The protein below binds the small molecule below.
Small molecule (SMILES): CSc1ccc2c(c1)[C@@H](N1CCN(C)CC1)Cc1ccccc1S2

Sequence of chain 1.C:
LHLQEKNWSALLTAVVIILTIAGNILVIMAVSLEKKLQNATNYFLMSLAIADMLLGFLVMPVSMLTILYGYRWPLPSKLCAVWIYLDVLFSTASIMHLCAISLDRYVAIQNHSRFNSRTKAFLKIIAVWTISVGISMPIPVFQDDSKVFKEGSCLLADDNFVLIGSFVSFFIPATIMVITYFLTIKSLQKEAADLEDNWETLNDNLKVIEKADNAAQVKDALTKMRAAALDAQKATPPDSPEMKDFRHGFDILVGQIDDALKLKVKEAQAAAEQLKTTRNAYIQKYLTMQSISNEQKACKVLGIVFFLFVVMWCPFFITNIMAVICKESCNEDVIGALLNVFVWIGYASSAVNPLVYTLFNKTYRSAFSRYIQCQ

Binding-site contacts:
Ligand atom C16 contacts residue TRP358 of chain 1.C at 3.4 Å (hydrophobic).
Ligand atom C8 contacts residue LEU190 of chain 1.C at 3.5 Å (hydrophobic).
Ligand atom C20 contacts residue PHE362 of chain 1.C at 3.7 Å (hydrophobic).
Ligand atom C11 contacts residue ASP116 of chain 1.C at 3.7 Å.
Ligand atom C3 contacts residue PHE362 of chain 1.C at 4.0 Å (hydrophobic).
Ligand atom C19 contacts residue PHE354 of chain 1.C at 4.0 Å (hydrophobic).
Ligand atom C15 contacts residue SER203 of chain 1.C at 3.9 Å.
Ligand atom C4 contacts residue SER200 of chain 1.C at 3.9 Å.
Ligand atom C1 contacts residue PHE362 of chain 1.C at 3.9 Å (hydrophobic).
Ligand atom C11 contacts residue TYR392 of chain 1.C at 3.7 Å (hydrophobic).
Ligand atom C19 contacts residue PHE362 of chain 1.C at 3.5 Å (hydrophobic).
Ligand atom C19 contacts residue TRP358 of chain 1.C at 3.7 Å (hydrophobic).
Ligand atom C16 contacts residue PHE362 of chain 1.C at 3.4 Å (hydrophobic).
Ligand atom C13 contacts residue THR121 of chain 1.C at 4.0 Å.
Ligand atom C17 contacts residue ASP116 of chain 1.C at 3.2 Å.
Ligand atom C2 contacts residue VAL117 of chain 1.C at 4.0 Å (hydrophobic).
Ligand atom C7 contacts residue PHE362 of chain 1.C at 3.6 Å (hydrophobic).
Ligand atom C4 contacts residue GLY199 of chain 1.C at 3.7 Å.
Ligand atom C20 contacts residue TRP358 of chain 1.C at 4.0 Å (hydrophobic).
Ligand atom C10 contacts residue PHE362 of chain 1.C at 3.3 Å (hydrophobic).
Ligand atom S2 contacts residue VAL117 of chain 1.C at 3.7 Å.
Ligand atom C13 contacts residue SER120 of chain 1.C at 3.6 Å.
Ligand atom C2 contacts residue PHE362 of chain 1.C at 3.8 Å (hydrophobic).
Ligand atom C8 contacts residue VAL196 of chain 1.C at 3.9 Å (hydrophobic).
Ligand atom C1 contacts residue VAL117 of chain 1.C at 4.0 Å (hydrophobic).
Ligand atom C15 contacts residue SER120 of chain 1.C at 3.9 Å.
Ligand atom N2 contacts residue ASP116 of chain 1.C at 3.8 Å.
Ligand atom S1 contacts residue SER200 of chain 1.C at 3.8 Å.
Ligand atom C19 contacts residue SER120 of chain 1.C at 4.0 Å.
Ligand atom C5 contacts residue TRP112 of chain 1.C at 3.4 Å (hydrophobic).
Ligand atom C10 contacts residue SER120 of chain 1.C at 3.6 Å.
Ligand atom C3 contacts residue GLY199 of chain 1.C at 3.8 Å.
Ligand atom C16 contacts residue SER120 of chain 1.C at 3.9 Å.
Ligand atom C14 contacts residue VAL117 of chain 1.C at 3.4 Å (hydrophobic).
Ligand atom C3 contacts residue SER203 of chain 1.C at 3.8 Å.
Ligand atom C7 contacts residue SER120 of chain 1.C at 3.5 Å.
Ligand atom C9 contacts residue PHE362 of chain 1.C at 3.7 Å (hydrophobic).
Ligand atom C13 contacts residue SER203 of chain 1.C at 3.6 Å.
Ligand atom C4 contacts residue PHE362 of chain 1.C at 3.8 Å (hydrophobic).
Ligand atom C12 contacts residue PHE362 of chain 1.C at 3.6 Å (hydrophobic).